Binding-site contacts:
Ligand atom O3 contacts residue ARG125 of chain 1.A at 3.3 Å.
Ligand atom C8 contacts residue ASN345 of chain 1.A at 3.2 Å.
Ligand atom C1 contacts residue THR347 of chain 1.A at 3.9 Å.
Ligand atom O4 contacts residue ARG125 of chain 1.A at 3.3 Å.
Ligand atom C4 contacts residue ASP129 of chain 1.A at 3.1 Å.
Ligand atom C7 contacts residue ASN345 of chain 1.A at 3.1 Å.
Ligand atom C3 contacts residue ASP129 of chain 1.A at 3.4 Å.
Ligand atom O4 contacts residue TRP372 of chain 1.A at 3.8 Å.
Ligand atom O2 contacts residue ARG125 of chain 1.A at 3.4 Å (salt-bridge).
Ligand atom O4 contacts residue ASP129 of chain 1.A at 3.2 Å (salt-bridge).
Ligand atom C2 contacts residue ARG161 of chain 1.A at 4.3 Å.
Ligand atom C2 contacts residue ASN345 of chain 1.A at 2.5 Å.
Ligand atom C4 contacts residue ASN345 of chain 1.A at 4.2 Å.
Ligand atom O2 contacts residue ARG161 of chain 1.A at 3.5 Å (salt-bridge).
Ligand atom C1 contacts residue THR352 of chain 1.A at 4.2 Å.
Ligand atom C8 contacts residue LYS346 of chain 1.A at 4.2 Å.
Ligand atom O7 contacts residue THR352 of chain 1.A at 2.5 Å (h-bond).
Ligand atom O7 contacts residue ASN345 of chain 1.A at 3.3 Å (h-bond).
Ligand atom O6 contacts residue ARG125 of chain 1.A at 3.1 Å (salt-bridge).
Ligand atom C1 contacts residue ARG125 of chain 1.A at 3.6 Å.
Ligand atom O5 contacts residue ARG125 of chain 1.A at 3.3 Å.
Ligand atom O5 contacts residue ASN345 of chain 1.A at 2.4 Å (h-bond).
Ligand atom C1 contacts residue ASN348 of chain 1.A at 4.2 Å.
Ligand atom C4 contacts residue ARG125 of chain 1.A at 4.3 Å.
Ligand atom C5 contacts residue ARG125 of chain 1.A at 4.2 Å.
Ligand atom C6 contacts residue ARG125 of chain 1.A at 3.8 Å.
Ligand atom O2 contacts residue LEU128 of chain 1.A at 3.8 Å.
Ligand atom C1 contacts residue ASN345 of chain 1.A at 1.4 Å.
Ligand atom C2 contacts residue ARG125 of chain 1.A at 3.4 Å.
Ligand atom C3 contacts residue ARG125 of chain 1.A at 3.8 Å.
Ligand atom O2 contacts residue GLU154 of chain 1.A at 4.3 Å.
Ligand atom O5 contacts residue ASN348 of chain 1.A at 4.2 Å.
Ligand atom C3 contacts residue ASN345 of chain 1.A at 3.8 Å.
Ligand atom N2 contacts residue ASN345 of chain 1.A at 2.9 Å (h-bond).
Ligand atom O5 contacts residue THR352 of chain 1.A at 4.2 Å.
Ligand atom C5 contacts residue ASN345 of chain 1.A at 3.6 Å.
Ligand atom O5 contacts residue THR347 of chain 1.A at 4.2 Å.
Ligand atom C7 contacts residue THR352 of chain 1.A at 3.6 Å.
Ligand atom O3 contacts residue ASP129 of chain 1.A at 3.6 Å (salt-bridge).
Ligand atom C5 contacts residue ARG125 of chain 1.A at 4.2 Å.

Sequence of chain 1.A:
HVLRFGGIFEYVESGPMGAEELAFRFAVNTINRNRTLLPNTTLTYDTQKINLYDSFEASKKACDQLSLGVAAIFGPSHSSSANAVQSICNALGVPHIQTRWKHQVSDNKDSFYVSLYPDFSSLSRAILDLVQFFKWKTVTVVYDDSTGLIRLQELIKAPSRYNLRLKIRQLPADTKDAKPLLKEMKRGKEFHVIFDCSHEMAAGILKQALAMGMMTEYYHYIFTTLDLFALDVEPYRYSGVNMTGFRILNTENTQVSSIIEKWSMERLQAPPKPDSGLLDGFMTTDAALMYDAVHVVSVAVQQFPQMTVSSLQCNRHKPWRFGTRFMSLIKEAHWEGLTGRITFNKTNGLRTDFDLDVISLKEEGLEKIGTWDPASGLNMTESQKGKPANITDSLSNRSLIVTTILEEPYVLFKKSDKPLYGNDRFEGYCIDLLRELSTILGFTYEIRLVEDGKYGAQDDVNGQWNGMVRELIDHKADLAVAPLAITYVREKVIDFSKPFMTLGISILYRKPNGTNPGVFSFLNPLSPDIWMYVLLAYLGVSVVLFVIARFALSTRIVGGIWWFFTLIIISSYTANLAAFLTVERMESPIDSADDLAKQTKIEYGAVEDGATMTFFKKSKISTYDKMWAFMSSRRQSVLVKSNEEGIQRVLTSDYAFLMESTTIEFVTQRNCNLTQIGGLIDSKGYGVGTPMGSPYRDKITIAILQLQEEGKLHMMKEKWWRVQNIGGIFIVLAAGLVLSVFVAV

This protein binds this small molecule.
Small molecule (SMILES): CC(=O)N[C@H]1[C@H](O[C@H]2[C@H](O)[C@@H](NC(C)=O)CO[C@@H]2CO)O[C@H](CO)[C@@H](O[C@H]2O[C@H](CO[C@H]3O[C@H](CO)[C@@H](O)[C@H](O)[C@@H]3O)[C@@H](O)[C@H](O[C@H]3O[C@H](CO)[C@@H](O)[C@H](O)[C@@H]3O)[C@@H]2O)[C@@H]1O